Sequence of chain 1.D:
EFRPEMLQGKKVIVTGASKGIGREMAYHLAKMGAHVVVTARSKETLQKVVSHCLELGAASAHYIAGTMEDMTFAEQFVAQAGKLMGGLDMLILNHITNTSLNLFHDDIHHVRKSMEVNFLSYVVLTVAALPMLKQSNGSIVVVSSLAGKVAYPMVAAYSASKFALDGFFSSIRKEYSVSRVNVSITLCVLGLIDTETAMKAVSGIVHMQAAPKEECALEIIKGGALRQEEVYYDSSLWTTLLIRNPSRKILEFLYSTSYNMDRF

This protein binds this small molecule.
Small molecule (SMILES): COc1ccc(OC(C)(C)C(=O)NC2[C@@H]3CC4C[C@H]2CC(C(N)=O)(C4)C3)cc1

Binding-site contacts:
Ligand atom O27 contacts residue TYR152 of chain 1.D at 4.0 Å.
Ligand atom C23 contacts residue LEU101 of chain 1.D at 3.9 Å (hydrophobic).
Ligand atom C3 contacts residue ALA201 of chain 1.D at 3.9 Å (hydrophobic).
Ligand atom C7 contacts residue NAP1 of chain 1.O at 3.7 Å.
Ligand atom C6 contacts residue TYR158 of chain 1.D at 3.7 Å (hydrophobic).
Ligand atom C25 contacts residue TYR152 of chain 1.D at 3.7 Å (hydrophobic).
Ligand atom C25 contacts residue VAL206 of chain 1.D at 3.8 Å (hydrophobic).
Ligand atom C19 contacts residue ALA147 of chain 1.D at 3.9 Å (hydrophobic).
Ligand atom O14 contacts residue THR99 of chain 1.D at 3.5 Å.
Ligand atom C20 contacts residue LEU192 of chain 1.D at 3.5 Å (hydrophobic).
Ligand atom C8 contacts residue ALA201 of chain 1.D at 4.0 Å (hydrophobic).
Ligand atom O14 contacts residue THR197 of chain 1.D at 3.7 Å.
Ligand atom C7 contacts residue ALA198 of chain 1.D at 3.8 Å (hydrophobic).
Ligand atom N11 contacts residue NAP1 of chain 1.O at 4.0 Å.
Ligand atom C19 contacts residue SER145 of chain 1.D at 3.9 Å.
Ligand atom C5 contacts residue TYR158 of chain 1.D at 3.6 Å (hydrophobic).
Ligand atom N13 contacts residue NAP1 of chain 1.O at 3.3 Å (h-bond).
Ligand atom C24 contacts residue VAL206 of chain 1.D at 3.5 Å (hydrophobic).
Ligand atom C2 contacts residue THR99 of chain 1.D at 3.9 Å.
Ligand atom O14 contacts residue ILE96 of chain 1.D at 3.2 Å.
Ligand atom C12 contacts residue ILE96 of chain 1.D at 3.5 Å (hydrophobic).
Ligand atom C28 contacts residue PRO153 of chain 1.D at 3.2 Å (hydrophobic).
Ligand atom C24 contacts residue TYR152 of chain 1.D at 3.7 Å (hydrophobic).
Ligand atom C15 contacts residue SER145 of chain 1.D at 3.7 Å.
Ligand atom O17 contacts residue TYR158 of chain 1.D at 3.2 Å (h-bond).
Ligand atom C10 contacts residue NAP1 of chain 1.O at 3.5 Å.
Ligand atom N13 contacts residue ILE96 of chain 1.D at 3.7 Å.
Ligand atom O17 contacts residue SER145 of chain 1.D at 2.7 Å (h-bond).
Ligand atom O17 contacts residue NAP1 of chain 1.O at 2.9 Å.
Ligand atom C25 contacts residue MET208 of chain 1.D at 3.5 Å (hydrophobic).
Ligand atom C10 contacts residue ALA198 of chain 1.D at 3.9 Å (hydrophobic).
Ligand atom C9 contacts residue NAP1 of chain 1.O at 3.9 Å.
Ligand atom C20 contacts residue GLY191 of chain 1.D at 3.8 Å.
Ligand atom C15 contacts residue NAP1 of chain 1.O at 3.6 Å.
Ligand atom O27 contacts residue VAL206 of chain 1.D at 3.4 Å.
Ligand atom O18 contacts residue LEU192 of chain 1.D at 3.9 Å.
Ligand atom C26 contacts residue MET208 of chain 1.D at 3.9 Å (hydrophobic).
Ligand atom C28 contacts residue VAL206 of chain 1.D at 3.8 Å (hydrophobic).
Ligand atom N13 contacts residue THR197 of chain 1.D at 3.6 Å.
Ligand atom C12 contacts residue THR197 of chain 1.D at 3.7 Å.